The small molecule below binds the protein below.
Small molecule (SMILES): O=C(O)[C@H]1CCCN1

Sequence of chain 1.A:
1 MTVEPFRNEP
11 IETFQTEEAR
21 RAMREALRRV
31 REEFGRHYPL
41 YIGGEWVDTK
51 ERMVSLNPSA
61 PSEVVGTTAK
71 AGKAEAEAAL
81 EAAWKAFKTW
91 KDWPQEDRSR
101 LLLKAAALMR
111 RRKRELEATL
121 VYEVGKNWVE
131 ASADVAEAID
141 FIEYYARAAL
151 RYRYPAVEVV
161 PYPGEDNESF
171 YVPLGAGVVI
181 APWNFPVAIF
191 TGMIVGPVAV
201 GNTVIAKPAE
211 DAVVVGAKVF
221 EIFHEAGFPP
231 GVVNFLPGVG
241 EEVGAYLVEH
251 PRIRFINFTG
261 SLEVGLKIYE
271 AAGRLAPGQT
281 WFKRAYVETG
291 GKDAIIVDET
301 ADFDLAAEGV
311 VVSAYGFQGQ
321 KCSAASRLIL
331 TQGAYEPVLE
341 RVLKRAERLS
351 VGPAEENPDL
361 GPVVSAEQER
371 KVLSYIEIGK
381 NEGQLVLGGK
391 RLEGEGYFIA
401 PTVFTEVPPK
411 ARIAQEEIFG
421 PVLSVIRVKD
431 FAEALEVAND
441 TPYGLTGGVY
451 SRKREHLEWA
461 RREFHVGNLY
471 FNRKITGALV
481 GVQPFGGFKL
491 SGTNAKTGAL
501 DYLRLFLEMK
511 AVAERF

Binding-site contacts:
Ligand atom O contacts residue ALA478 of chain 1.A at 3.2 Å (h-bond).
Ligand atom O contacts residue GLY477 of chain 1.A at 3.1 Å (h-bond).
Ligand atom C contacts residue GLY477 of chain 1.A at 3.4 Å.
Ligand atom N contacts residue PHE185 of chain 1.A at 3.9 Å.
Ligand atom O contacts residue PHE485 of chain 1.A at 3.8 Å.
Ligand atom CG contacts residue GLU137 of chain 1.A at 3.7 Å.
Ligand atom OXT contacts residue THR476 of chain 1.A at 4.4 Å.
Ligand atom CG contacts residue ILE189 of chain 1.A at 4.0 Å (hydrophobic).
Ligand atom CD contacts residue PHE185 of chain 1.A at 3.7 Å (hydrophobic).
Ligand atom OXT contacts residue SER323 of chain 1.A at 2.8 Å (h-bond).
Ligand atom OXT contacts residue LYS321 of chain 1.A at 4.2 Å.
Ligand atom C contacts residue SER323 of chain 1.A at 3.4 Å.
Ligand atom N contacts residue GLU137 of chain 1.A at 2.9 Å (salt-bridge).
Ligand atom C contacts residue ALA478 of chain 1.A at 3.7 Å (hydrophobic).
Ligand atom CG contacts residue PHE485 of chain 1.A at 3.9 Å (hydrophobic).
Ligand atom CD contacts residue GLU137 of chain 1.A at 3.4 Å.
Ligand atom CA contacts residue GLU137 of chain 1.A at 3.9 Å.
Ligand atom C contacts residue PHE485 of chain 1.A at 4.4 Å (hydrophobic).
Ligand atom CB contacts residue PHE485 of chain 1.A at 3.3 Å (hydrophobic).
Ligand atom O contacts residue THR476 of chain 1.A at 3.8 Å.
Ligand atom CD contacts residue ILE189 of chain 1.A at 3.9 Å (hydrophobic).
Ligand atom CA contacts residue GLY477 of chain 1.A at 4.5 Å.
Ligand atom OXT contacts residue PHE185 of chain 1.A at 3.8 Å.
Ligand atom O contacts residue SER323 of chain 1.A at 3.2 Å (h-bond).
Ligand atom C contacts residue THR476 of chain 1.A at 4.4 Å.
Ligand atom OXT contacts residue GLY477 of chain 1.A at 3.4 Å (h-bond).
Ligand atom CA contacts residue ALA478 of chain 1.A at 3.9 Å (hydrophobic).